Binding-site contacts:
Ligand atom C7 contacts residue ASN241 of chain 1.A at 3.9 Å.
Ligand atom C5 contacts residue PRO281 of chain 1.A at 4.3 Å (hydrophobic).
Ligand atom O3 contacts residue PHE278 of chain 1.A at 3.0 Å (h-bond).
Ligand atom C5 contacts residue ASN245 of chain 1.A at 4.1 Å.
Ligand atom C6 contacts residue LYS248 of chain 1.A at 4.1 Å.
Ligand atom C3 contacts residue PHE278 of chain 1.A at 3.3 Å (hydrophobic).
Ligand atom C5 contacts residue ASN245 of chain 1.A at 3.3 Å.
Ligand atom C6 contacts residue ASN245 of chain 1.A at 3.6 Å.
Ligand atom O3 contacts residue PRO281 of chain 1.A at 4.3 Å.
Ligand atom O3 contacts residue PRO281 of chain 1.A at 3.8 Å.
Ligand atom C6 contacts residue ASN245 of chain 1.A at 3.6 Å.
Ligand atom C3 contacts residue ASN241 of chain 1.A at 3.8 Å.
Ligand atom C1 contacts residue ASN245 of chain 1.A at 4.4 Å.
Ligand atom C1 contacts residue ASN245 of chain 1.A at 3.9 Å.
Ligand atom O5 contacts residue ASN241 of chain 1.A at 2.4 Å (h-bond).
Ligand atom C2 contacts residue PRO281 of chain 1.A at 4.4 Å (hydrophobic).
Ligand atom C5 contacts residue PHE278 of chain 1.A at 4.4 Å (hydrophobic).
Ligand atom C5 contacts residue ASN241 of chain 1.A at 3.7 Å.
Ligand atom N2 contacts residue ASN241 of chain 1.A at 2.9 Å (h-bond).
Ligand atom C8 contacts residue ASN241 of chain 1.A at 4.1 Å.
Ligand atom C1 contacts residue ASN241 of chain 1.A at 1.4 Å.
Ligand atom O5 contacts residue ASN245 of chain 1.A at 3.0 Å (h-bond).
Ligand atom C6 contacts residue LEU249 of chain 1.A at 3.6 Å (hydrophobic).
Ligand atom O2 contacts residue PRO281 of chain 1.A at 3.9 Å.
Ligand atom O4 contacts residue LEU249 of chain 1.A at 3.7 Å.
Ligand atom C4 contacts residue LEU249 of chain 1.A at 4.1 Å (hydrophobic).
Ligand atom C2 contacts residue ASN241 of chain 1.A at 2.5 Å.
Ligand atom O5 contacts residue PRO281 of chain 1.A at 4.3 Å.
Ligand atom C4 contacts residue PHE278 of chain 1.A at 3.1 Å (hydrophobic).
Ligand atom O4 contacts residue PHE278 of chain 1.A at 3.7 Å.
Ligand atom C4 contacts residue ASN241 of chain 1.A at 4.3 Å.
Ligand atom O5 contacts residue ASN245 of chain 1.A at 3.9 Å.
Ligand atom O3 contacts residue VAL280 of chain 1.A at 4.2 Å.
Ligand atom O6 contacts residue ASN245 of chain 1.A at 3.7 Å.
Ligand atom C4 contacts residue ASN245 of chain 1.A at 4.3 Å.

Sequence of chain 1.A:
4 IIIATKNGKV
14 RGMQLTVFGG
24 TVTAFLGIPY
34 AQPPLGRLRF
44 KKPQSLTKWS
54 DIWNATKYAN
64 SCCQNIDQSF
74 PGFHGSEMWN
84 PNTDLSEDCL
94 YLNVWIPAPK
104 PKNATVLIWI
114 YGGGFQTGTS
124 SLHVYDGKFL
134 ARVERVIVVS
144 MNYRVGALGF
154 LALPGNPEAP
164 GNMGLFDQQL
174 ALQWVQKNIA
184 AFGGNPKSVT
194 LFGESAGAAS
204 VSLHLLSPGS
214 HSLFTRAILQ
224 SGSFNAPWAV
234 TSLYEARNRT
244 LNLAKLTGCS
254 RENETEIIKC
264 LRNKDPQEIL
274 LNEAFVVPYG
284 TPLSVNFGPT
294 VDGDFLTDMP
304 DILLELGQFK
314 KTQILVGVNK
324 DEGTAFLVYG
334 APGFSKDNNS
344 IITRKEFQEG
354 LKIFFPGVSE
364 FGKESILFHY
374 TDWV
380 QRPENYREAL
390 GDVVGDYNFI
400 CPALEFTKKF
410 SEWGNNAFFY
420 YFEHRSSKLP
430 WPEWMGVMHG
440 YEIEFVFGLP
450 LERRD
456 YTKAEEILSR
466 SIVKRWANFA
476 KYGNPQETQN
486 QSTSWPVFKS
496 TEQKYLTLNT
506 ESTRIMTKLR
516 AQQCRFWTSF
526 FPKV

A protein and the small-molecule ligand that binds it are described below.
Small molecule (SMILES): CC(=O)N[C@H]1[C@H](O[C@H]2[C@H](O)[C@@H](NC(C)=O)CO[C@@H]2CO[C@@H]2O[C@@H](C)[C@@H](O)[C@@H](O)[C@@H]2O)O[C@H](CO)[C@@H](O)[C@@H]1O